Sequence of chain 1.A:
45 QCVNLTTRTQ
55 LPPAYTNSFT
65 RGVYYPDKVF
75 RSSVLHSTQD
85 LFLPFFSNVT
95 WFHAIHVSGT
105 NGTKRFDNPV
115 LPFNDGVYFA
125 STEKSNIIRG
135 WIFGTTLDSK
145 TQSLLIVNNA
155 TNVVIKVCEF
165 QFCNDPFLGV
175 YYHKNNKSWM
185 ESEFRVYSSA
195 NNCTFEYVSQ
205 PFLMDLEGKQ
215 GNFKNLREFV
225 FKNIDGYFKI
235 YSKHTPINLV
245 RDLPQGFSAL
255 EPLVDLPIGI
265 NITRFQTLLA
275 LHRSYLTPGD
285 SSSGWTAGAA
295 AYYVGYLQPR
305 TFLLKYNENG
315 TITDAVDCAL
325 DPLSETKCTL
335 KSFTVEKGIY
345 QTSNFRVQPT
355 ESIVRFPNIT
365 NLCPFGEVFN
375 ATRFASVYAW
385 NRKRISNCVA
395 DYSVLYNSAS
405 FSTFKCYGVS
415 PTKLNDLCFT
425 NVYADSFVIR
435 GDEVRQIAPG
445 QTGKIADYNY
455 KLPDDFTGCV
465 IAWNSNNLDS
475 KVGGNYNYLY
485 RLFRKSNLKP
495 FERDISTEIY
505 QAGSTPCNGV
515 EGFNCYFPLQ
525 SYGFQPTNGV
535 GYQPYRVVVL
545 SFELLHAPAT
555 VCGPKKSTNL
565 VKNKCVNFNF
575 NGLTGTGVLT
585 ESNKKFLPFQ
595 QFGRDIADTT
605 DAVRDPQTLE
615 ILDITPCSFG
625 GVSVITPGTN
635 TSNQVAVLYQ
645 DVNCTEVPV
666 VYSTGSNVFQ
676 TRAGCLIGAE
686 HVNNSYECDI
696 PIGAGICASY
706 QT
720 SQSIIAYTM

Binding-site contacts:
Ligand atom C5 contacts residue ASN48 of chain 1.A at 3.6 Å.
Ligand atom C2 contacts residue ASN48 of chain 1.A at 2.5 Å.
Ligand atom O5 contacts residue ASN168 of chain 1.A at 3.9 Å.
Ligand atom C4 contacts residue ASN48 of chain 1.A at 4.2 Å.
Ligand atom O5 contacts residue ASN48 of chain 1.A at 2.3 Å (h-bond).
Ligand atom C8 contacts residue ASN48 of chain 1.A at 4.4 Å.
Ligand atom C5 contacts residue ASN168 of chain 1.A at 3.5 Å.
Ligand atom C6 contacts residue ASN168 of chain 1.A at 3.7 Å.
Ligand atom C3 contacts residue ASN48 of chain 1.A at 3.8 Å.
Ligand atom N2 contacts residue ASN48 of chain 1.A at 2.9 Å (h-bond).
Ligand atom C1 contacts residue ASN48 of chain 1.A at 1.4 Å.
Ligand atom C1 contacts residue ASN168 of chain 1.A at 4.4 Å.
Ligand atom C8 contacts residue CYS46 of chain 1.A at 3.4 Å (hydrophobic).
Ligand atom O7 contacts residue ASN48 of chain 1.A at 3.1 Å (h-bond).
Ligand atom C7 contacts residue ASN48 of chain 1.A at 3.2 Å.
Ligand atom C8 contacts residue VAL47 of chain 1.A at 4.5 Å (hydrophobic).

The protein below binds the small molecule below.
Small molecule (SMILES): CC(=O)N[C@@H]1[C@@H](O)[C@H](O)[C@@H](CO)O[C@H]1O